Sequence of chain 1.B:
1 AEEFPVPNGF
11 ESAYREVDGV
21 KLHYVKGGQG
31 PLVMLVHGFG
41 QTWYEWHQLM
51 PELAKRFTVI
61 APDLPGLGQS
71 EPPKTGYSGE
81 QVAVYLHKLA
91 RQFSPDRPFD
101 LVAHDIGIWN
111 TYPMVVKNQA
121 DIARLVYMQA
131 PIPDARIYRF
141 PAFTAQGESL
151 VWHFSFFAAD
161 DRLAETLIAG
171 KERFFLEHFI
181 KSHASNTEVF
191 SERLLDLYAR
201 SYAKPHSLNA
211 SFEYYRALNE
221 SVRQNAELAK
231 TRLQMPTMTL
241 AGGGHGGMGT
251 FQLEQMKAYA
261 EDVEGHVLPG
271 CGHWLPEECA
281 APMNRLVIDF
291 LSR

The small molecule below binds the protein below.
Small molecule (SMILES): OC[C@H](O)c1ccccc1

Binding-site contacts:
Ligand atom C1 contacts residue ASP105 of chain 1.B at 2.4 Å.
Ligand atom C7 contacts residue ASP105 of chain 1.B at 4.5 Å.
Ligand atom C2 contacts residue ASP105 of chain 1.B at 3.0 Å.
Ligand atom C4 contacts residue PRO131 of chain 1.B at 4.2 Å (hydrophobic).
Ligand atom C2 contacts residue HIS273 of chain 1.B at 4.0 Å.
Ligand atom C4 contacts residue PHE154 of chain 1.B at 4.1 Å (hydrophobic).
Ligand atom C3 contacts residue HIS153 of chain 1.B at 4.4 Å.
Ligand atom C3 contacts residue PHE39 of chain 1.B at 4.4 Å (hydrophobic).
Ligand atom C3 contacts residue ASP105 of chain 1.B at 1.4 Å.
Ligand atom C5 contacts residue MET248 of chain 1.B at 3.7 Å (hydrophobic).
Ligand atom C2 contacts residue PHE154 of chain 1.B at 4.3 Å (hydrophobic).
Ligand atom C1 contacts residue TYR215 of chain 1.B at 3.6 Å (hydrophobic).
Ligand atom C7 contacts residue HIS183 of chain 1.B at 3.8 Å.
Ligand atom C7 contacts residue HIS273 of chain 1.B at 3.6 Å.
Ligand atom C6 contacts residue HIS183 of chain 1.B at 4.5 Å.
Ligand atom C7 contacts residue HIS153 of chain 1.B at 4.0 Å.
Ligand atom C8 contacts residue HIS153 of chain 1.B at 3.7 Å.
Ligand atom O1 contacts residue ASP105 of chain 1.B at 3.6 Å.
Ligand atom C5 contacts residue VAL151 of chain 1.B at 3.8 Å (hydrophobic).
Ligand atom C3 contacts residue HIS273 of chain 1.B at 3.9 Å.
Ligand atom C4 contacts residue VAL151 of chain 1.B at 4.3 Å (hydrophobic).
Ligand atom C6 contacts residue HIS273 of chain 1.B at 4.1 Å.
Ligand atom C1 contacts residue PHE154 of chain 1.B at 4.1 Å (hydrophobic).
Ligand atom O1 contacts residue HIS153 of chain 1.B at 2.6 Å (h-bond).
Ligand atom C3 contacts residue ILE106 of chain 1.B at 4.4 Å (hydrophobic).
Ligand atom C4 contacts residue HIS153 of chain 1.B at 4.5 Å.
Ligand atom C6 contacts residue LEU150 of chain 1.B at 3.9 Å (hydrophobic).
Ligand atom C4 contacts residue ASP105 of chain 1.B at 3.9 Å.
Ligand atom C2 contacts residue HIS153 of chain 1.B at 3.7 Å.
Ligand atom C5 contacts residue LEU150 of chain 1.B at 4.3 Å (hydrophobic).
Ligand atom O1 contacts residue PHE154 of chain 1.B at 3.4 Å.
Ligand atom C6 contacts residue MET248 of chain 1.B at 4.1 Å (hydrophobic).
Ligand atom C8 contacts residue ASP105 of chain 1.B at 3.3 Å.
Ligand atom C5 contacts residue PRO131 of chain 1.B at 4.3 Å (hydrophobic).
Ligand atom C8 contacts residue HIS273 of chain 1.B at 3.5 Å.
Ligand atom C3 contacts residue TYR215 of chain 1.B at 3.5 Å (hydrophobic).
Ligand atom C4 contacts residue ALA130 of chain 1.B at 4.0 Å (hydrophobic).
Ligand atom O1 contacts residue TYR215 of chain 1.B at 2.8 Å (h-bond).
Ligand atom C1 contacts residue HIS153 of chain 1.B at 3.7 Å.
Ligand atom C6 contacts residue VAL151 of chain 1.B at 4.1 Å (hydrophobic).